The protein below binds the small molecule below.
Small molecule (SMILES): C/C(=C/C=C/[C@@H](C)C(=O)O)[C@H]1CN[C@H](C(=O)O)[C@H]1CC(=O)O

Sequence of chain 1.C:
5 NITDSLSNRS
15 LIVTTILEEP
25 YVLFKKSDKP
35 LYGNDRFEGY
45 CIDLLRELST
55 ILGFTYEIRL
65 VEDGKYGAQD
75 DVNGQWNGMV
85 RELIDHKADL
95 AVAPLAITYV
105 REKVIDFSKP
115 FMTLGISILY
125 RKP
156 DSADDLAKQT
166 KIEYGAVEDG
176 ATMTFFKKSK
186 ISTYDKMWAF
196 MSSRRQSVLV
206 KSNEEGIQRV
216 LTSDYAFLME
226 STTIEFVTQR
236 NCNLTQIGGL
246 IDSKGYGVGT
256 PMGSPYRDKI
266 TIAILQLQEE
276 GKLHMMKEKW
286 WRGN

Binding-site contacts:
Ligand atom OXT contacts residue ALA100 of chain 1.C at 3.0 Å (h-bond).
Ligand atom CAQ contacts residue GLY71 of chain 1.C at 3.7 Å.
Ligand atom CAK contacts residue TYR70 of chain 1.C at 3.9 Å (hydrophobic).
Ligand atom N contacts residue PRO98 of chain 1.C at 3.1 Å (h-bond).
Ligand atom CAI contacts residue VAL172 of chain 1.C at 3.9 Å (hydrophobic).
Ligand atom OAD contacts residue ALA72 of chain 1.C at 3.6 Å.
Ligand atom CAL contacts residue PRO98 of chain 1.C at 3.4 Å (hydrophobic).
Ligand atom CG contacts residue GLU225 of chain 1.C at 3.6 Å.
Ligand atom CAP contacts residue TYR70 of chain 1.C at 3.4 Å (hydrophobic).
Ligand atom O contacts residue ARG105 of chain 1.C at 3.0 Å (salt-bridge).
Ligand atom OE1 contacts residue THR177 of chain 1.C at 2.6 Å (h-bond).
Ligand atom CAL contacts residue TYR70 of chain 1.C at 3.5 Å (hydrophobic).
Ligand atom CAI contacts residue TYR70 of chain 1.C at 3.4 Å (hydrophobic).
Ligand atom OAG contacts residue GLY71 of chain 1.C at 3.8 Å.
Ligand atom OAD contacts residue TYR70 of chain 1.C at 3.2 Å.
Ligand atom O contacts residue ALA176 of chain 1.C at 3.0 Å (h-bond).
Ligand atom OAG contacts residue TYR70 of chain 1.C at 2.5 Å (h-bond).
Ligand atom OE2 contacts residue ALA176 of chain 1.C at 3.6 Å.
Ligand atom CAQ contacts residue TYR70 of chain 1.C at 3.3 Å (hydrophobic).
Ligand atom OE1 contacts residue GLU225 of chain 1.C at 3.2 Å.
Ligand atom C contacts residue ALA176 of chain 1.C at 3.6 Å (hydrophobic).
Ligand atom OE2 contacts residue THR177 of chain 1.C at 3.2 Å (h-bond).
Ligand atom OE2 contacts residue GLY175 of chain 1.C at 3.8 Å.
Ligand atom OAG contacts residue LYS69 of chain 1.C at 3.4 Å.
Ligand atom CD contacts residue THR177 of chain 1.C at 3.3 Å.
Ligand atom N contacts residue GLU225 of chain 1.C at 2.8 Å (salt-bridge).
Ligand atom CAJ contacts residue VAL172 of chain 1.C at 3.6 Å (hydrophobic).
Ligand atom CAA contacts residue TYR70 of chain 1.C at 3.9 Å (hydrophobic).
Ligand atom CAT contacts residue TYR70 of chain 1.C at 3.8 Å (hydrophobic).
Ligand atom CAJ contacts residue TYR70 of chain 1.C at 3.4 Å (hydrophobic).
Ligand atom OE2 contacts residue VAL172 of chain 1.C at 3.8 Å.
Ligand atom CD contacts residue GLU225 of chain 1.C at 3.9 Å.
Ligand atom OXT contacts residue PRO98 of chain 1.C at 3.6 Å.
Ligand atom CAB contacts residue GLU173 of chain 1.C at 3.5 Å.
Ligand atom OXT contacts residue ARG105 of chain 1.C at 2.9 Å (salt-bridge).
Ligand atom OAD contacts residue GLY71 of chain 1.C at 2.7 Å (h-bond).
Ligand atom C contacts residue ARG105 of chain 1.C at 3.7 Å.
Ligand atom CAS contacts residue ASP174 of chain 1.C at 3.9 Å.
Ligand atom O contacts residue GLY175 of chain 1.C at 3.8 Å.
Ligand atom CA contacts residue GLU225 of chain 1.C at 3.4 Å.